A small-molecule ligand and the protein it binds are described below.
Small molecule (SMILES): CCCC(=Cc1ccc(-c2cccc(C(=O)O)c2)o1)[N+](=O)[O-]

Sequence of chain 1.A:
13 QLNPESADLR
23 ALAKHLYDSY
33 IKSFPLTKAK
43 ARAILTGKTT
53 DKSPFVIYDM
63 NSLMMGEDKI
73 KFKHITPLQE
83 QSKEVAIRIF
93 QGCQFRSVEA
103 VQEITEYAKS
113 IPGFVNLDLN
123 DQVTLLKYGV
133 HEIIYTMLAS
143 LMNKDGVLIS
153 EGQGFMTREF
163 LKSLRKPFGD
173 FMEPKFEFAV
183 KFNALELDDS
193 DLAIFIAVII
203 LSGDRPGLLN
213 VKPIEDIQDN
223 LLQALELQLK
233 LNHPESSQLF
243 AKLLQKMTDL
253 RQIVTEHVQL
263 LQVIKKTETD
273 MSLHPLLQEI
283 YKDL

Binding-site contacts:
Ligand atom C21 contacts residue ILE77 of chain 1.A at 3.8 Å (hydrophobic).
Ligand atom O6 contacts residue ILE151 of chain 1.A at 4.0 Å.
Ligand atom O23 contacts residue PHE74 of chain 1.A at 3.7 Å.
Ligand atom C4 contacts residue MET174 of chain 1.A at 4.0 Å (hydrophobic).
Ligand atom C14 contacts residue CYS95 of chain 1.A at 4.0 Å (hydrophobic).
Ligand atom C17 contacts residue MET158 of chain 1.A at 3.4 Å (hydrophobic).
Ligand atom O22 contacts residue ARG98 of chain 1.A at 2.7 Å (salt-bridge).
Ligand atom C12 contacts residue CYS95 of chain 1.A at 3.7 Å (hydrophobic).
Ligand atom C10 contacts residue CYS95 of chain 1.A at 2.8 Å (hydrophobic).
Ligand atom C21 contacts residue SER152 of chain 1.A at 3.4 Å.
Ligand atom O11 contacts residue CYS95 of chain 1.A at 3.0 Å.
Ligand atom O23 contacts residue ILE77 of chain 1.A at 3.7 Å.
Ligand atom C18 contacts residue MET158 of chain 1.A at 3.8 Å (hydrophobic).
Ligand atom C18 contacts residue ILE151 of chain 1.A at 4.0 Å (hydrophobic).
Ligand atom C20 contacts residue ILE77 of chain 1.A at 4.0 Å (hydrophobic).
Ligand atom C8 contacts residue MET174 of chain 1.A at 3.9 Å (hydrophobic).
Ligand atom O6 contacts residue VAL149 of chain 1.A at 3.7 Å.
Ligand atom C12 contacts residue MET174 of chain 1.A at 4.0 Å (hydrophobic).
Ligand atom O23 contacts residue SER152 of chain 1.A at 3.4 Å.
Ligand atom O23 contacts residue ARG98 of chain 1.A at 2.9 Å (salt-bridge).
Ligand atom O22 contacts residue SER152 of chain 1.A at 3.0 Å (h-bond).
Ligand atom C16 contacts residue ILE151 of chain 1.A at 3.7 Å (hydrophobic).
Ligand atom C3 contacts residue SER99 of chain 1.A at 4.0 Å.
Ligand atom C14 contacts residue ILE151 of chain 1.A at 3.9 Å (hydrophobic).
Ligand atom N5 contacts residue LEU140 of chain 1.A at 4.0 Å.
Ligand atom C1 contacts residue ARG98 of chain 1.A at 3.5 Å.
Ligand atom C21 contacts residue ARG98 of chain 1.A at 3.1 Å.
Ligand atom C8 contacts residue CYS95 of chain 1.A at 1.8 Å (hydrophobic).
Ligand atom C19 contacts residue ILE151 of chain 1.A at 3.8 Å (hydrophobic).
Ligand atom C3 contacts residue CYS95 of chain 1.A at 3.2 Å (hydrophobic).
Ligand atom C15 contacts residue ILE151 of chain 1.A at 3.8 Å (hydrophobic).
Ligand atom C2 contacts residue LEU140 of chain 1.A at 3.8 Å (hydrophobic).
Ligand atom O23 contacts residue LYS73 of chain 1.A at 3.9 Å.
Ligand atom C4 contacts residue CYS95 of chain 1.A at 3.0 Å (hydrophobic).
Ligand atom C19 contacts residue PHE74 of chain 1.A at 4.0 Å (hydrophobic).
Ligand atom C1 contacts residue SER99 of chain 1.A at 3.7 Å.
Ligand atom C20 contacts residue ILE151 of chain 1.A at 3.9 Å (hydrophobic).
Ligand atom O6 contacts residue MET174 of chain 1.A at 3.7 Å.
Ligand atom O6 contacts residue LEU140 of chain 1.A at 4.1 Å.
Ligand atom C19 contacts residue ILE77 of chain 1.A at 3.8 Å (hydrophobic).